A small-molecule ligand and the protein it binds are described below.
Small molecule (SMILES): CC(=O)N[C@@H]1[C@@H](O)[C@H](O)[C@@H](CO)O[C@H]1O

Binding-site contacts:
Ligand atom O7 contacts residue ASN67 of chain 47.E at 4.5 Å.
Ligand atom C8 contacts residue MET118 of chain 47.E at 4.1 Å (hydrophobic).
Ligand atom C8 contacts residue ASN67 of chain 47.E at 3.6 Å.
Ligand atom C8 contacts residue PHE90 of chain 47.E at 4.4 Å (hydrophobic).
Ligand atom O5 contacts residue ASN67 of chain 47.E at 2.4 Å (h-bond).
Ligand atom C4 contacts residue ASN67 of chain 47.E at 4.2 Å.
Ligand atom C7 contacts residue ASN67 of chain 47.E at 3.8 Å.
Ligand atom C2 contacts residue ASN67 of chain 47.E at 2.4 Å.
Ligand atom C7 contacts residue MET118 of chain 47.E at 3.8 Å (hydrophobic).
Ligand atom C1 contacts residue ASN67 of chain 47.E at 1.4 Å.
Ligand atom O3 contacts residue ASN67 of chain 47.E at 3.8 Å.
Ligand atom C5 contacts residue ASN67 of chain 47.E at 3.7 Å.
Ligand atom C3 contacts residue ASN67 of chain 47.E at 3.6 Å.
Ligand atom O7 contacts residue ARG89 of chain 47.E at 4.2 Å.
Ligand atom N2 contacts residue ASN67 of chain 47.E at 3.3 Å (h-bond).
Ligand atom O7 contacts residue MET118 of chain 47.E at 3.5 Å.

Sequence of chain 47.E:
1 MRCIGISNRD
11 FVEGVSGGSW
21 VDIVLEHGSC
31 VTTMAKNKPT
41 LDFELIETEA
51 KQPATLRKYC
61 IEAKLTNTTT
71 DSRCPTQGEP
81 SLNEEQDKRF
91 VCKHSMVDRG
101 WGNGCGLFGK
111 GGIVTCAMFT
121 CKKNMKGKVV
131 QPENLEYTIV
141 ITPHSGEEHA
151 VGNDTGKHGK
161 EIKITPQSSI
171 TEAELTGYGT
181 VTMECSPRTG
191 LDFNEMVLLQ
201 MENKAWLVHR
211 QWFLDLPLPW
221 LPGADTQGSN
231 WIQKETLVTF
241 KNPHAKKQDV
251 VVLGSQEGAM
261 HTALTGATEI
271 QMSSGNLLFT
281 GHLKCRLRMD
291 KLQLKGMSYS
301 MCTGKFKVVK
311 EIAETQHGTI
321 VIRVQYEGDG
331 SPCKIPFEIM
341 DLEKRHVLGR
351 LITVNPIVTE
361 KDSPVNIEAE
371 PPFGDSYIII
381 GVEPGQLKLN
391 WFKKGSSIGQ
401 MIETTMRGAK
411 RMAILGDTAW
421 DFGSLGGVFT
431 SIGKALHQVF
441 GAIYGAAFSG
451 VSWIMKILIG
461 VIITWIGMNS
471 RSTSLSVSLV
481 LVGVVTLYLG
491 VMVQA